Sequence of chain 2.A:
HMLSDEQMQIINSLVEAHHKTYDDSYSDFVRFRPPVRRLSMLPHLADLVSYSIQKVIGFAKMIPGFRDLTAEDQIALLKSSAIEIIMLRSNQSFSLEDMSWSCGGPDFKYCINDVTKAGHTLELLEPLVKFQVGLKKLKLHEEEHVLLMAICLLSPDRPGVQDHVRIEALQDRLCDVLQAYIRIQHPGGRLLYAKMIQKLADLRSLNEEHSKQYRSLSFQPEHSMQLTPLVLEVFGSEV

The small molecule below binds the protein below.
Small molecule (SMILES): C=C1/C(=C\C=C2/CCC[C@]3(C)[C@@H](C(CCCC(C)(C)O)CCCC(C)(C)O)CC[C@@H]23)C[C@@H](O)C[C@@H]1O

Binding-site contacts:
Ligand atom C11 contacts residue LEU107 of chain 2.A at 3.6 Å (hydrophobic).
Ligand atom C28 contacts residue HIS272 of chain 2.A at 3.4 Å.
Ligand atom O2 contacts residue SER152 of chain 2.A at 3.6 Å.
Ligand atom C25 contacts residue HIS272 of chain 2.A at 3.7 Å.
Ligand atom C33 contacts residue LEU268 of chain 2.A at 3.6 Å (hydrophobic).
Ligand atom C9 contacts residue TRP163 of chain 2.A at 3.6 Å (hydrophobic).
Ligand atom C29 contacts residue MET149 of chain 2.A at 3.7 Å (hydrophobic).
Ligand atom C6 contacts residue SER152 of chain 2.A at 3.6 Å.
Ligand atom C19 contacts residue LEU110 of chain 2.A at 3.5 Å (hydrophobic).
Ligand atom C10 contacts residue SER114 of chain 2.A at 3.9 Å.
Ligand atom O2 contacts residue TYR28 of chain 2.A at 3.8 Å.
Ligand atom O3 contacts residue HIS272 of chain 2.A at 2.7 Å (h-bond).
Ligand atom C25 contacts residue HIS182 of chain 2.A at 3.8 Å.
Ligand atom C1 contacts residue SER114 of chain 2.A at 3.8 Å.
Ligand atom O4 contacts residue HIS182 of chain 2.A at 3.3 Å (h-bond).
Ligand atom C32 contacts residue LEU190 of chain 2.A at 3.7 Å (hydrophobic).
Ligand atom C12 contacts residue VAL177 of chain 2.A at 3.8 Å (hydrophobic).
Ligand atom O4 contacts residue GLN275 of chain 2.A at 3.5 Å (h-bond).
Ligand atom C18 contacts residue VAL111 of chain 2.A at 3.6 Å (hydrophobic).
Ligand atom C6 contacts residue TRP163 of chain 2.A at 3.8 Å (hydrophobic).
Ligand atom O3 contacts residue HIS182 of chain 2.A at 3.0 Å (h-bond).
Ligand atom C4 contacts residue CYS165 of chain 2.A at 3.5 Å (hydrophobic).
Ligand atom C3 contacts residue TYR24 of chain 2.A at 3.8 Å (hydrophobic).
Ligand atom C27 contacts residue TYR276 of chain 2.A at 3.8 Å (hydrophobic).
Ligand atom C26 contacts residue ALA180 of chain 2.A at 3.9 Å (hydrophobic).
Ligand atom C32 contacts residue LEU186 of chain 2.A at 3.2 Å (hydrophobic).
Ligand atom C33 contacts residue LEU186 of chain 2.A at 3.5 Å (hydrophobic).
Ligand atom C3 contacts residue SER155 of chain 2.A at 3.8 Å.
Ligand atom C26 contacts residue HIS182 of chain 2.A at 3.8 Å.
Ligand atom C19 contacts residue SER114 of chain 2.A at 3.2 Å.
Ligand atom O2 contacts residue SER155 of chain 2.A at 2.9 Å (h-bond).
Ligand atom C24 contacts residue HIS272 of chain 2.A at 3.8 Å.
Ligand atom C4 contacts residue SER155 of chain 2.A at 3.7 Å.
Ligand atom O1 contacts residue SER114 of chain 2.A at 2.9 Å (h-bond).
Ligand atom C3 contacts residue TYR28 of chain 2.A at 3.6 Å (hydrophobic).
Ligand atom O2 contacts residue TYR24 of chain 2.A at 3.0 Å (h-bond).
Ligand atom C7 contacts residue SER152 of chain 2.A at 3.4 Å.
Ligand atom O1 contacts residue ARG151 of chain 2.A at 3.0 Å (salt-bridge).
Ligand atom C24 contacts residue VAL111 of chain 2.A at 3.7 Å (hydrophobic).
Ligand atom C32 contacts residue LEU187 of chain 2.A at 3.8 Å (hydrophobic).